This small molecule binds to this protein.
Small molecule (SMILES): Cc1cn([C@H]2C[C@H](O[P](=O)(O)OC[C@H]3O[C@@H](n4ccc(N)nc4=O)C[C@@H]3O[P](=O)(O)OC[C@H]3O[C@@H](n4cnc5c(=O)nc(N)[nH]c54)C[C@@H]3O[P](=O)(O)OC[C@H]3O[C@@H](n4cnc5c(=O)nc(N)[nH]c54)C[C@@H]3O)[C@@H](CO[P](=O)(O)O[C@H]3C[C@H](n4cnc5c(=O)nc(N)[nH]c54)O[C@@H]3COP(=O)(O)O)O2)c(=O)[nH]c1=O

Sequence of chain 1.D:
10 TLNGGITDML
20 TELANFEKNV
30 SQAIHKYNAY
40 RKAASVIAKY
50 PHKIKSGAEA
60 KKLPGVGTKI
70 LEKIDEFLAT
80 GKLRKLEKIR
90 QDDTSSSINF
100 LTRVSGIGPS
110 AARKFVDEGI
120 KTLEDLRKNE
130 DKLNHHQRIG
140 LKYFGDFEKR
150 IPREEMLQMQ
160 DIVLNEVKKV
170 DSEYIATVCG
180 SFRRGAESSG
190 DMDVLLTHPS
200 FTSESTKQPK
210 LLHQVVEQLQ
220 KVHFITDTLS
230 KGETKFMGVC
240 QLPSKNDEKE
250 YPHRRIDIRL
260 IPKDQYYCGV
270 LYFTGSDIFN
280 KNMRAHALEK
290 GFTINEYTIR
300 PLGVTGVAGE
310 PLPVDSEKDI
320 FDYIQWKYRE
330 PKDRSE

Binding-site contacts:
Ligand atom OP1 contacts residue ILE69 of chain 1.D at 2.9 Å (h-bond).
Ligand atom P contacts residue GLY64 of chain 1.D at 3.8 Å.
Ligand atom OP3 contacts residue LYS35 of chain 1.D at 2.8 Å (salt-bridge).
Ligand atom OP2 contacts residue VAL65 of chain 1.D at 3.7 Å.
Ligand atom N7 contacts residue LYS35 of chain 1.D at 4.0 Å.
Ligand atom C5' contacts residue GLY66 of chain 1.D at 3.5 Å.
Ligand atom N3 contacts residue ALA38 of chain 1.D at 3.6 Å.
Ligand atom OP2 contacts residue GLY66 of chain 1.D at 3.8 Å.
Ligand atom OP2 contacts residue THR67 of chain 1.D at 3.7 Å.
Ligand atom P contacts residue VAL65 of chain 1.D at 3.9 Å.
Ligand atom O3' contacts residue ILE69 of chain 1.D at 3.6 Å.
Ligand atom OP1 contacts residue VAL65 of chain 1.D at 3.5 Å (h-bond).
Ligand atom OP2 contacts residue NA1 of chain 1.G at 3.8 Å.
Ligand atom P contacts residue LYS68 of chain 1.D at 3.3 Å.
Ligand atom P contacts residue LYS35 of chain 1.D at 3.9 Å.
Ligand atom O3' contacts residue GLY64 of chain 1.D at 3.4 Å.
Ligand atom P contacts residue GLY66 of chain 1.D at 3.6 Å.
Ligand atom OP1 contacts residue NA1 of chain 1.G at 2.6 Å (h-bond).
Ligand atom C4' contacts residue GLY64 of chain 1.D at 3.2 Å.
Ligand atom P contacts residue LYS68 of chain 1.D at 3.8 Å.
Ligand atom OP1 contacts residue PRO63 of chain 1.D at 3.7 Å.
Ligand atom OP1 contacts residue GLY64 of chain 1.D at 2.9 Å (h-bond).
Ligand atom OP1 contacts residue LYS68 of chain 1.D at 3.0 Å (salt-bridge).
Ligand atom C3' contacts residue GLY64 of chain 1.D at 3.9 Å.
Ligand atom P contacts residue NA1 of chain 1.G at 3.6 Å.
Ligand atom OP2 contacts residue LYS68 of chain 1.D at 2.8 Å (salt-bridge).
Ligand atom OP1 contacts residue LYS68 of chain 1.D at 3.5 Å (salt-bridge).
Ligand atom N1 contacts residue HIS34 of chain 1.D at 3.9 Å.
Ligand atom O6 contacts residue HIS34 of chain 1.D at 4.0 Å.
Ligand atom OP1 contacts residue THR67 of chain 1.D at 3.5 Å (h-bond).
Ligand atom OP1 contacts residue GLY66 of chain 1.D at 2.9 Å (h-bond).
Ligand atom O3' contacts residue VAL65 of chain 1.D at 3.8 Å.
Ligand atom C3' contacts residue GLY66 of chain 1.D at 3.7 Å.
Ligand atom OP1 contacts residue LEU62 of chain 1.D at 3.6 Å (h-bond).
Ligand atom C5' contacts residue TYR39 of chain 1.D at 3.5 Å (hydrophobic).
Ligand atom O5' contacts residue GLY66 of chain 1.D at 3.4 Å.
Ligand atom C5' contacts residue GLY64 of chain 1.D at 3.2 Å.
Ligand atom OP2 contacts residue LYS68 of chain 1.D at 3.2 Å (salt-bridge).
Ligand atom O4' contacts residue ALA38 of chain 1.D at 3.8 Å.
Ligand atom P contacts residue ILE69 of chain 1.D at 3.9 Å.